Binding-site contacts:
Ligand atom CD1 contacts residue LYS54 of chain 1.A at 3.5 Å.
Ligand atom OH contacts residue LYS54 of chain 1.A at 3.5 Å.
Ligand atom CE1 contacts residue ARG12 of chain 1.A at 3.5 Å.
Ligand atom O2P contacts residue ARG31 of chain 1.A at 2.9 Å (salt-bridge).
Ligand atom CG1 contacts residue GLN51 of chain 1.A at 3.6 Å.
Ligand atom CA contacts residue TRP66 of chain 1.A at 3.5 Å (hydrophobic).
Ligand atom CB contacts residue TRP66 of chain 1.A at 3.6 Å (hydrophobic).
Ligand atom OD1 contacts residue LYS54 of chain 1.A at 2.9 Å (salt-bridge).
Ligand atom CA contacts residue HIS52 of chain 1.A at 3.3 Å.
Ligand atom ND2 contacts residue LEU65 of chain 1.A at 2.9 Å (h-bond).
Ligand atom C contacts residue HIS52 of chain 1.A at 3.5 Å.
Ligand atom P contacts residue SER33 of chain 1.A at 3.5 Å.
Ligand atom O3P contacts residue LYS54 of chain 1.A at 3.6 Å.
Ligand atom C3 contacts residue ARG12 of chain 1.A at 3.5 Å.
Ligand atom C1 contacts residue ARG12 of chain 1.A at 3.4 Å.
Ligand atom CG1 contacts residue HIS52 of chain 1.A at 3.6 Å.
Ligand atom CB contacts residue PHE53 of chain 1.A at 3.7 Å (hydrophobic).
Ligand atom N contacts residue ARG12 of chain 1.A at 3.3 Å (salt-bridge).
Ligand atom CZ contacts residue LYS54 of chain 1.A at 3.6 Å.
Ligand atom N contacts residue HIS52 of chain 1.A at 2.9 Å (h-bond).
Ligand atom ND2 contacts residue LEU56 of chain 1.A at 3.5 Å.
Ligand atom O1P contacts residue SER35 of chain 1.A at 2.7 Å (h-bond).
Ligand atom CE1 contacts residue SER41 of chain 1.A at 3.6 Å.
Ligand atom N contacts residue ARG12 of chain 1.A at 3.5 Å (salt-bridge).
Ligand atom C contacts residue ARG12 of chain 1.A at 3.3 Å.
Ligand atom O3P contacts residue SER41 of chain 1.A at 2.7 Å (h-bond).
Ligand atom CZ contacts residue ARG12 of chain 1.A at 3.5 Å.
Ligand atom ND2 contacts residue LYS54 of chain 1.A at 2.8 Å (salt-bridge).
Ligand atom P contacts residue SER41 of chain 1.A at 3.7 Å.
Ligand atom C6 contacts residue ARG12 of chain 1.A at 3.6 Å.
Ligand atom O1P contacts residue SER33 of chain 1.A at 3.5 Å (h-bond).
Ligand atom O contacts residue ARG12 of chain 1.A at 3.0 Å (salt-bridge).
Ligand atom O3P contacts residue ARG31 of chain 1.A at 3.0 Å (salt-bridge).
Ligand atom OD1 contacts residue PHE53 of chain 1.A at 3.5 Å.
Ligand atom O contacts residue ARG12 of chain 1.A at 3.6 Å.
Ligand atom CA contacts residue ARG12 of chain 1.A at 3.4 Å.
Ligand atom O2P contacts residue ARG12 of chain 1.A at 2.8 Å (salt-bridge).
Ligand atom CG contacts residue LYS54 of chain 1.A at 3.7 Å.
Ligand atom O3P contacts residue SER33 of chain 1.A at 2.7 Å (h-bond).
Ligand atom CB contacts residue LEU65 of chain 1.A at 3.6 Å (hydrophobic).

The small molecule below binds the protein below.
Small molecule (SMILES): CC[C@H](C)[C@H](NC(=O)[C@H](Cc1ccc(OP(=O)(O)O)cc1)NC(=O)[C@H](CCC(=O)O)NC(=O)c1ccccc1N)C(=O)N[C@@H](CC(N)=O)C(=O)N[C@@H](CCC(N)=O)C(N)=O

Sequence of chain 1.A:
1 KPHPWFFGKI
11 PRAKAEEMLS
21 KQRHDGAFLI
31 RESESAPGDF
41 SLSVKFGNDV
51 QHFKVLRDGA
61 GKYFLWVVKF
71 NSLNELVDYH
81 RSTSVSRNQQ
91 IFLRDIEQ